Sequence of chain 1.A:
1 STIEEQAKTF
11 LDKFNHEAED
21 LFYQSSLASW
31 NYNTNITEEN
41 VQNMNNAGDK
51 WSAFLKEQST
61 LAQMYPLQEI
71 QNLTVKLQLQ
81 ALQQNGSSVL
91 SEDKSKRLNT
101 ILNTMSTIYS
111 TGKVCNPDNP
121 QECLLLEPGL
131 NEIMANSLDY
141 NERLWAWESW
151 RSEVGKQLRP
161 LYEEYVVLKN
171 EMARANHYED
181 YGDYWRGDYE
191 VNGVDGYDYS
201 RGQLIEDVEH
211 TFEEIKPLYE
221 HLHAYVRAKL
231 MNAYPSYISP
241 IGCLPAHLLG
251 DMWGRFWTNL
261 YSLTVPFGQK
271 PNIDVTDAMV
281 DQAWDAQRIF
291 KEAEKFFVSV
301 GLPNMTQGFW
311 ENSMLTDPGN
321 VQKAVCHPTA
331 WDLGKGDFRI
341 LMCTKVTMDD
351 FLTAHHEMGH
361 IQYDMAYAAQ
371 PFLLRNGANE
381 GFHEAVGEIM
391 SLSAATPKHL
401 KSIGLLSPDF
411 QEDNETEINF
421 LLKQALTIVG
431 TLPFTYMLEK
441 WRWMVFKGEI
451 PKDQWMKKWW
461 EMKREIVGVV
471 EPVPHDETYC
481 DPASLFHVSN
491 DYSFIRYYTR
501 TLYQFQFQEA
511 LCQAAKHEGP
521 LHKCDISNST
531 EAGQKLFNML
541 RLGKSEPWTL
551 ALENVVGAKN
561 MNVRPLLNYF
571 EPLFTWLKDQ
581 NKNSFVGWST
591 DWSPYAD

Binding-site contacts:
Ligand atom O6 contacts residue VAL75 of chain 1.A at 4.0 Å.
Ligand atom C1 contacts residue LYS8 of chain 1.A at 4.2 Å.
Ligand atom C7 contacts residue ASN72 of chain 1.A at 3.3 Å.
Ligand atom C5 contacts residue ASN72 of chain 1.A at 3.8 Å.
Ligand atom C1 contacts residue VAL75 of chain 1.A at 4.4 Å (hydrophobic).
Ligand atom C2 contacts residue ASN72 of chain 1.A at 2.6 Å.
Ligand atom O5 contacts residue VAL75 of chain 1.A at 4.0 Å.
Ligand atom C8 contacts residue ASN72 of chain 1.A at 4.4 Å.
Ligand atom O5 contacts residue LYS8 of chain 1.A at 3.6 Å.
Ligand atom N2 contacts residue ASN72 of chain 1.A at 3.0 Å (h-bond).
Ligand atom C4 contacts residue ASN72 of chain 1.A at 4.4 Å.
Ligand atom O6 contacts residue LYS8 of chain 1.A at 4.4 Å.
Ligand atom O5 contacts residue ASN72 of chain 1.A at 2.5 Å (h-bond).
Ligand atom O7 contacts residue ASN72 of chain 1.A at 3.2 Å (h-bond).
Ligand atom C3 contacts residue ASN72 of chain 1.A at 4.0 Å.
Ligand atom C1 contacts residue ASN72 of chain 1.A at 1.6 Å.

The small molecule below binds the protein below.
Small molecule (SMILES): CC(=O)N[C@@H]1[C@@H](O)[C@H](O)[C@@H](CO)O[C@H]1O